Binding-site contacts:
Ligand atom O33 contacts residue ALA19 of chain 1.A at 2.8 Å (h-bond).
Ligand atom O01 contacts residue ASN117 of chain 1.A at 3.4 Å (h-bond).
Ligand atom C20 contacts residue CYS14 of chain 1.A at 2.5 Å (hydrophobic).
Ligand atom O01 contacts residue LYS118 of chain 1.A at 3.3 Å.
Ligand atom O31 contacts residue LYS17 of chain 1.A at 2.8 Å (salt-bridge).
Ligand atom O30 contacts residue ALA60 of chain 1.A at 3.6 Å.
Ligand atom O28 contacts residue GLY16 of chain 1.A at 3.3 Å (h-bond).
Ligand atom N13 contacts residue ASP31 of chain 1.A at 3.3 Å (salt-bridge).
Ligand atom O01 contacts residue ALA147 of chain 1.A at 2.9 Å (h-bond).
Ligand atom O32 contacts residue CYS14 of chain 1.A at 3.0 Å (h-bond).
Ligand atom O09 contacts residue ASP31 of chain 1.A at 3.5 Å.
Ligand atom O28 contacts residue CYS14 of chain 1.A at 3.4 Å.
Ligand atom C38 contacts residue ASP120 of chain 1.A at 3.6 Å.
Ligand atom O32 contacts residue LYS17 of chain 1.A at 3.6 Å.
Ligand atom O30 contacts residue LYS17 of chain 1.A at 3.6 Å.
Ligand atom O35 contacts residue LYS118 of chain 1.A at 3.3 Å (salt-bridge).
Ligand atom N13 contacts residue GLU32 of chain 1.A at 3.5 Å.
Ligand atom O23 contacts residue TYR33 of chain 1.A at 3.6 Å.
Ligand atom P29 contacts residue LYS17 of chain 1.A at 3.7 Å.
Ligand atom N39 contacts residue ASP120 of chain 1.A at 2.8 Å (salt-bridge).
Ligand atom N39 contacts residue LEU121 of chain 1.A at 3.4 Å.
Ligand atom O31 contacts residue VAL15 of chain 1.A at 3.3 Å (h-bond).
Ligand atom C21 contacts residue CYS14 of chain 1.A at 1.8 Å (hydrophobic).
Ligand atom O31 contacts residue GLY16 of chain 1.A at 3.1 Å (h-bond).
Ligand atom C02 contacts residue ASP120 of chain 1.A at 3.5 Å.
Ligand atom O33 contacts residue SER18 of chain 1.A at 3.1 Å (h-bond).
Ligand atom O33 contacts residue LYS17 of chain 1.A at 3.6 Å.
Ligand atom C02 contacts residue LYS118 of chain 1.A at 3.6 Å.
Ligand atom O01 contacts residue ASP120 of chain 1.A at 3.5 Å (salt-bridge).
Ligand atom O31 contacts residue CYS14 of chain 1.A at 3.6 Å.
Ligand atom O33 contacts residue GLY16 of chain 1.A at 3.2 Å.
Ligand atom O09 contacts residue VAL30 of chain 1.A at 3.1 Å (h-bond).
Ligand atom C05 contacts residue ALA19 of chain 1.A at 3.5 Å (hydrophobic).
Ligand atom N40 contacts residue ASP120 of chain 1.A at 2.6 Å (salt-bridge).
Ligand atom O30 contacts residue SER18 of chain 1.A at 2.8 Å (h-bond).
Ligand atom N04 contacts residue ASN117 of chain 1.A at 3.1 Å (h-bond).
Ligand atom C12 contacts residue GLU32 of chain 1.A at 3.7 Å.
Ligand atom O01 contacts residue SER146 of chain 1.A at 3.4 Å.
Ligand atom N04 contacts residue ALA147 of chain 1.A at 3.6 Å.
Ligand atom O09 contacts residue PHE29 of chain 1.A at 3.6 Å.

Sequence of chain 1.A:
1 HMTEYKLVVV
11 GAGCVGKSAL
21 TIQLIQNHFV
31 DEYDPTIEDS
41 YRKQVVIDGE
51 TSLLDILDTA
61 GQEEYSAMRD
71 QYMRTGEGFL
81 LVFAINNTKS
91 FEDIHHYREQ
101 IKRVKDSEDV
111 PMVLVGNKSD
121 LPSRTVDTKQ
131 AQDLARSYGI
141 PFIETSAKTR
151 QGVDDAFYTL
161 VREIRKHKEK

This protein binds this small molecule.
Small molecule (SMILES): CCC(=O)NCCCCNC(=O)O[C@H]1[C@@H](O)[C@H](n2cnc3c(=O)nc(N)[nH]c32)O[C@@H]1COP(=O)(O)OP(=O)(O)O